A protein and the small-molecule ligand that binds it are described below.
Small molecule (SMILES): O=C(O)C[C@H]1CCC[C@@H]1C(=O)c1ccccc1

Sequence of chain 1.B:
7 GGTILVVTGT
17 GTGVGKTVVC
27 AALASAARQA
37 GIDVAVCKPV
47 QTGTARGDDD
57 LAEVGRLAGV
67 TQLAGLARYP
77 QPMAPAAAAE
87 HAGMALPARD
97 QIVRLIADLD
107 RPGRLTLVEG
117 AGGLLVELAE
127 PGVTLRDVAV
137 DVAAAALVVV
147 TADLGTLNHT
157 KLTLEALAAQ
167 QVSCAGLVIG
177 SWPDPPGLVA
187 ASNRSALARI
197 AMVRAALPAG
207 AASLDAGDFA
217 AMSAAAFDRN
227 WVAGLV

Binding-site contacts:
Ligand atom O16 contacts residue ALA117 of chain 1.B at 3.0 Å.
Ligand atom C12 contacts residue MET79 of chain 1.B at 3.2 Å (hydrophobic).
Ligand atom C03 contacts residue SO41 of chain 1.H at 3.4 Å.
Ligand atom C06 contacts residue ALA117 of chain 1.B at 3.5 Å (hydrophobic).
Ligand atom C11 contacts residue KUD1 of chain 1.I at 0.7 Å.
Ligand atom C10 contacts residue KUD1 of chain 1.I at 0.8 Å.
Ligand atom C12 contacts residue THR48 of chain 1.B at 3.3 Å.
Ligand atom O17 contacts residue KUD1 of chain 1.I at 0.1 Å (h-bond).
Ligand atom C02 contacts residue KUD1 of chain 1.I at 0.1 Å.
Ligand atom O17 contacts residue THR18 of chain 1.B at 2.4 Å (h-bond).
Ligand atom C03 contacts residue LEU150 of chain 1.A at 3.3 Å (hydrophobic).
Ligand atom C13 contacts residue PRO78 of chain 1.B at 3.3 Å (hydrophobic).
Ligand atom O16 contacts residue KUD1 of chain 1.I at 0.5 Å (h-bond).
Ligand atom C14 contacts residue KUD1 of chain 1.I at 0.4 Å.
Ligand atom C13 contacts residue KUD1 of chain 1.I at 0.5 Å.
Ligand atom C04 contacts residue THR18 of chain 1.B at 3.4 Å.
Ligand atom C01 contacts residue KUD1 of chain 1.I at 0.1 Å.
Ligand atom C09 contacts residue THR18 of chain 1.B at 3.4 Å.
Ligand atom C08 contacts residue KUD1 of chain 1.I at 0.3 Å.
Ligand atom C06 contacts residue KUD1 of chain 1.I at 0.0 Å.
Ligand atom O15 contacts residue LYS22 of chain 1.B at 3.2 Å (salt-bridge).
Ligand atom C03 contacts residue KUD1 of chain 1.I at 0.1 Å.
Ligand atom C12 contacts residue KUD1 of chain 1.I at 0.2 Å.
Ligand atom O15 contacts residue GLY118 of chain 1.B at 3.3 Å (h-bond).
Ligand atom C07 contacts residue KUD1 of chain 1.I at 0.2 Å.
Ligand atom C01 contacts residue VAL122 of chain 1.B at 3.3 Å (hydrophobic).
Ligand atom C05 contacts residue KUD1 of chain 1.I at 0.1 Å.
Ligand atom C06 contacts residue GLY118 of chain 1.B at 3.3 Å.
Ligand atom O17 contacts residue GLY118 of chain 1.B at 3.5 Å (h-bond).
Ligand atom O15 contacts residue SO41 of chain 1.L at 3.2 Å (h-bond).
Ligand atom C09 contacts residue SO41 of chain 1.L at 3.0 Å.
Ligand atom O17 contacts residue SO41 of chain 1.L at 3.2 Å (h-bond).
Ligand atom C01 contacts residue ALA80 of chain 1.B at 3.3 Å (hydrophobic).
Ligand atom O16 contacts residue GLY118 of chain 1.B at 2.8 Å (h-bond).
Ligand atom C02 contacts residue SO41 of chain 1.H at 2.8 Å.
Ligand atom C09 contacts residue KUD1 of chain 1.I at 0.0 Å.
Ligand atom C11 contacts residue THR18 of chain 1.B at 3.5 Å.
Ligand atom C04 contacts residue KUD1 of chain 1.I at 0.1 Å.
Ligand atom C14 contacts residue ARG52 of chain 1.B at 3.2 Å.
Ligand atom O15 contacts residue KUD1 of chain 1.I at 0.2 Å (h-bond).

Sequence of chain 1.A:
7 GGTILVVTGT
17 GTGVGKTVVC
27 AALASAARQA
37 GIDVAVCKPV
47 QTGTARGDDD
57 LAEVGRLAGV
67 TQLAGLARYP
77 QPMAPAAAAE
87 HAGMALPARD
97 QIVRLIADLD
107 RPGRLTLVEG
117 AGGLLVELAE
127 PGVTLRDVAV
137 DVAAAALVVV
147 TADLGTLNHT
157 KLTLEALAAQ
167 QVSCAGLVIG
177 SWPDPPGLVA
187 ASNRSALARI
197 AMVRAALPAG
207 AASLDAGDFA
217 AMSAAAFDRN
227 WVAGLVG